Sequence of chain 4.A:
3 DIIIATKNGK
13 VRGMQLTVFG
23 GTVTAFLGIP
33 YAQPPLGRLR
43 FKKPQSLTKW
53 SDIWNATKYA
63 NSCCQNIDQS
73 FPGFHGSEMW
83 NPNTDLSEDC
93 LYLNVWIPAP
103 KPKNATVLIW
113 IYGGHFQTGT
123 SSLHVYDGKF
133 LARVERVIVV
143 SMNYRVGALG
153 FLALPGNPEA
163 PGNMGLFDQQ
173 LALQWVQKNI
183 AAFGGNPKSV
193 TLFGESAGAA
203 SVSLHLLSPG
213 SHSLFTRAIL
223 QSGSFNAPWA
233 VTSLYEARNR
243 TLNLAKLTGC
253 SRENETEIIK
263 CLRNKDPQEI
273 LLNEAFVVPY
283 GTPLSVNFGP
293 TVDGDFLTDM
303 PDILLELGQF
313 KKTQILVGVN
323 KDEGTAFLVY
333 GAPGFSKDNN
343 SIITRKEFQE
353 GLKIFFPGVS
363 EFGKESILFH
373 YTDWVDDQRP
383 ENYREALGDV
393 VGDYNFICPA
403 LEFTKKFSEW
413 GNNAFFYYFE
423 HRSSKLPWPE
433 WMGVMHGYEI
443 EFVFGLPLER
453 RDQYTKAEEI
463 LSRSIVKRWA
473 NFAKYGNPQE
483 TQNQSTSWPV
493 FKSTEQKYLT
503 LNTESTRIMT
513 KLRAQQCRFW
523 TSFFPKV

Binding-site contacts:
Ligand atom C3 contacts residue ASN341 of chain 4.A at 3.8 Å.
Ligand atom C1 contacts residue SER338 of chain 4.A at 3.9 Å.
Ligand atom C8 contacts residue ASN341 of chain 4.A at 3.2 Å.
Ligand atom C6 contacts residue PHE337 of chain 4.A at 3.8 Å (hydrophobic).
Ligand atom C7 contacts residue ASN342 of chain 4.A at 4.5 Å.
Ligand atom C5 contacts residue PHE337 of chain 4.A at 4.3 Å (hydrophobic).
Ligand atom N2 contacts residue GLY336 of chain 4.A at 4.4 Å.
Ligand atom C6 contacts residue ASP340 of chain 4.A at 4.5 Å.
Ligand atom C7 contacts residue ASN341 of chain 4.A at 3.1 Å.
Ligand atom O5 contacts residue SER338 of chain 4.A at 3.5 Å.
Ligand atom O7 contacts residue SER343 of chain 4.A at 4.4 Å.
Ligand atom C6 contacts residue ASN341 of chain 4.A at 4.4 Å.
Ligand atom O7 contacts residue GLY336 of chain 4.A at 4.4 Å.
Ligand atom C5 contacts residue SER338 of chain 4.A at 3.9 Å.
Ligand atom C1 contacts residue GLY336 of chain 4.A at 4.5 Å.
Ligand atom C6 contacts residue SER338 of chain 4.A at 3.8 Å.
Ligand atom C6 contacts residue SER338 of chain 4.A at 4.2 Å.
Ligand atom O5 contacts residue ASN341 of chain 4.A at 2.4 Å (h-bond).
Ligand atom O7 contacts residue ILE344 of chain 4.A at 4.3 Å.
Ligand atom N2 contacts residue ASN341 of chain 4.A at 2.8 Å (h-bond).
Ligand atom O5 contacts residue SER338 of chain 4.A at 4.3 Å.
Ligand atom C2 contacts residue ASN341 of chain 4.A at 2.5 Å.
Ligand atom C3 contacts residue GLY336 of chain 4.A at 4.2 Å.
Ligand atom C4 contacts residue ASN341 of chain 4.A at 4.3 Å.
Ligand atom O7 contacts residue ASN341 of chain 4.A at 4.0 Å.
Ligand atom O7 contacts residue ASN342 of chain 4.A at 3.5 Å (h-bond).
Ligand atom C5 contacts residue ASN341 of chain 4.A at 4.4 Å.
Ligand atom O4 contacts residue GLY336 of chain 4.A at 4.2 Å.
Ligand atom C1 contacts residue ASN341 of chain 4.A at 1.4 Å.
Ligand atom C5 contacts residue ASN341 of chain 4.A at 3.7 Å.

The small molecule below binds the protein below.
Small molecule (SMILES): CC(=O)N[C@H]1[C@H](O[C@H]2[C@H](O)[C@@H](NC(C)=O)CO[C@@H]2CO[C@H]2O[C@@H](C)[C@@H](O)[C@@H](O)[C@@H]2O)O[C@H](CO)[C@@H](O)[C@@H]1O